Binding-site contacts:
Ligand atom N3 contacts residue OXY1 of chain 1.EA at 4.2 Å.
Ligand atom N3 contacts residue PHE188 of chain 1.C at 3.2 Å.
Ligand atom C5 contacts residue OXY1 of chain 1.EA at 3.3 Å.
Ligand atom N3 contacts residue TYR253 of chain 1.C at 3.5 Å.
Ligand atom C2 contacts residue GLN254 of chain 1.C at 3.7 Å.
Ligand atom C4 contacts residue PHE188 of chain 1.C at 3.3 Å (hydrophobic).
Ligand atom O2 contacts residue PHE188 of chain 1.C at 3.5 Å.
Ligand atom O2 contacts residue TYR253 of chain 1.C at 2.9 Å (h-bond).
Ligand atom N9 contacts residue LEU199 of chain 1.C at 3.6 Å.
Ligand atom C2 contacts residue ARG205 of chain 1.C at 3.6 Å.
Ligand atom O6 contacts residue OXY1 of chain 1.EA at 4.1 Å.
Ligand atom N9 contacts residue ARG205 of chain 1.C at 4.2 Å.
Ligand atom O6 contacts residue PHE188 of chain 1.C at 4.0 Å.
Ligand atom C4 contacts residue OXY1 of chain 1.EA at 3.5 Å.
Ligand atom N8 contacts residue OXY1 of chain 1.EA at 3.5 Å (h-bond).
Ligand atom O6 contacts residue GLN254 of chain 1.C at 2.9 Å (h-bond).
Ligand atom N7 contacts residue PHE188 of chain 1.C at 3.8 Å.
Ligand atom N7 contacts residue OXY1 of chain 1.EA at 3.4 Å (h-bond).
Ligand atom N9 contacts residue PHE188 of chain 1.C at 3.5 Å.
Ligand atom O2 contacts residue ARG205 of chain 1.C at 2.8 Å (salt-bridge).
Ligand atom C4 contacts residue TYR253 of chain 1.C at 4.1 Å (hydrophobic).
Ligand atom N1 contacts residue PHE188 of chain 1.C at 3.6 Å.
Ligand atom N1 contacts residue GLN254 of chain 1.C at 2.9 Å (h-bond).
Ligand atom N8 contacts residue LEU199 of chain 1.C at 3.6 Å.
Ligand atom C5 contacts residue PHE188 of chain 1.C at 3.5 Å (hydrophobic).
Ligand atom C6 contacts residue GLN254 of chain 1.C at 3.7 Å.
Ligand atom O2 contacts residue GLN254 of chain 1.C at 3.7 Å.
Ligand atom C2 contacts residue SER252 of chain 1.C at 4.3 Å.
Ligand atom N1 contacts residue OXY1 of chain 1.EA at 4.3 Å.
Ligand atom N8 contacts residue PHE188 of chain 1.C at 4.0 Å.
Ligand atom C6 contacts residue PHE188 of chain 1.C at 3.6 Å (hydrophobic).
Ligand atom C6 contacts residue OXY1 of chain 1.EA at 3.8 Å.
Ligand atom C2 contacts residue TYR253 of chain 1.C at 3.2 Å (hydrophobic).
Ligand atom N3 contacts residue ARG205 of chain 1.C at 3.1 Å (salt-bridge).
Ligand atom N1 contacts residue SER252 of chain 1.C at 4.5 Å.
Ligand atom C4 contacts residue ARG205 of chain 1.C at 4.0 Å.
Ligand atom C2 contacts residue PHE188 of chain 1.C at 3.4 Å (hydrophobic).
Ligand atom N1 contacts residue TYR253 of chain 1.C at 3.7 Å.
Ligand atom N9 contacts residue OXY1 of chain 1.EA at 3.5 Å (h-bond).
Ligand atom O2 contacts residue SER252 of chain 1.C at 3.2 Å.

The small molecule below binds the protein below.
Small molecule (SMILES): O=c1[nH]c(=O)c2nn[nH]c2[nH]1

Sequence of chain 1.C:
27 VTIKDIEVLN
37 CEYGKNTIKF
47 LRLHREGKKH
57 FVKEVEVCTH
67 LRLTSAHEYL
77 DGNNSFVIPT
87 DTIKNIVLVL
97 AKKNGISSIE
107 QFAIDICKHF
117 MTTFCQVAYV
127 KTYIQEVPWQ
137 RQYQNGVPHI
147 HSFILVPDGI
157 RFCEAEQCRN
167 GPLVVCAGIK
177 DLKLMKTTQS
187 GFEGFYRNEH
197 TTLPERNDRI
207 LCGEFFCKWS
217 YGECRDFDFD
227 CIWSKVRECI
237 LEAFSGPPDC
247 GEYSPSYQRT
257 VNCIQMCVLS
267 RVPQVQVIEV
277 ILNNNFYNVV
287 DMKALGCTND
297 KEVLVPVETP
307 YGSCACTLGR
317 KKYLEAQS